Sequence of chain 1.A:
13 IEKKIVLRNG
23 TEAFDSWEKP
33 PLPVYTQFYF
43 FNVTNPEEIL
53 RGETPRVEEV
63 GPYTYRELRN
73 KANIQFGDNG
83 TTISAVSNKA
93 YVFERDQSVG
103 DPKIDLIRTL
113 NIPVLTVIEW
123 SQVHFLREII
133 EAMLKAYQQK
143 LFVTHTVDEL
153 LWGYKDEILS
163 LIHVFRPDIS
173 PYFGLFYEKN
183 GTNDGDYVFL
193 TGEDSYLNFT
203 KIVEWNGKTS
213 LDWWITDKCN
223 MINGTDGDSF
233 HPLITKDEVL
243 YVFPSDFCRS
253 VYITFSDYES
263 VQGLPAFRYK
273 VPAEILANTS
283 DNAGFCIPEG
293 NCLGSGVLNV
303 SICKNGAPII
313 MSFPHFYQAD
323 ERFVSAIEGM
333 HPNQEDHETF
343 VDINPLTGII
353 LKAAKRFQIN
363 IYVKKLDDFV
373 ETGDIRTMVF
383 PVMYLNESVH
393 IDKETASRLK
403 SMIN

Binding-site contacts:
Ligand atom C1 contacts residue ASN280 of chain 1.A at 1.4 Å.
Ligand atom O7 contacts residue ASN280 of chain 1.A at 4.0 Å.
Ligand atom C8 contacts residue LEU295 of chain 1.A at 3.6 Å (hydrophobic).
Ligand atom N2 contacts residue CYS294 of chain 1.A at 4.3 Å.
Ligand atom C2 contacts residue ASN280 of chain 1.A at 2.4 Å.
Ligand atom C8 contacts residue CYS294 of chain 1.A at 4.0 Å (hydrophobic).
Ligand atom O5 contacts residue ASN280 of chain 1.A at 2.3 Å (h-bond).
Ligand atom C5 contacts residue ASN280 of chain 1.A at 3.6 Å.
Ligand atom C7 contacts residue GLY296 of chain 1.A at 4.4 Å.
Ligand atom O7 contacts residue ARG324 of chain 1.A at 3.9 Å.
Ligand atom C3 contacts residue ASN280 of chain 1.A at 3.8 Å.
Ligand atom C8 contacts residue ARG324 of chain 1.A at 3.1 Å.
Ligand atom C4 contacts residue ASN280 of chain 1.A at 4.2 Å.
Ligand atom N2 contacts residue ASN280 of chain 1.A at 3.0 Å (h-bond).
Ligand atom C8 contacts residue GLY296 of chain 1.A at 4.1 Å.
Ligand atom C7 contacts residue ARG324 of chain 1.A at 3.9 Å.
Ligand atom C7 contacts residue ASN280 of chain 1.A at 3.8 Å.

The protein below binds the small molecule below.
Small molecule (SMILES): CC(=O)N[C@H]1[C@H](O[C@H]2[C@H](O)[C@@H](NC(C)=O)CO[C@@H]2CO)O[C@H](CO)[C@@H](O)[C@@H]1O